This small molecule binds to this protein.
Small molecule (SMILES): Nc1ncnc2c(CN3C[C@H](CSc4ccc(Cl)cc4)[C@@H](O)C3)c[nH]c12

Sequence of chain 2.B:
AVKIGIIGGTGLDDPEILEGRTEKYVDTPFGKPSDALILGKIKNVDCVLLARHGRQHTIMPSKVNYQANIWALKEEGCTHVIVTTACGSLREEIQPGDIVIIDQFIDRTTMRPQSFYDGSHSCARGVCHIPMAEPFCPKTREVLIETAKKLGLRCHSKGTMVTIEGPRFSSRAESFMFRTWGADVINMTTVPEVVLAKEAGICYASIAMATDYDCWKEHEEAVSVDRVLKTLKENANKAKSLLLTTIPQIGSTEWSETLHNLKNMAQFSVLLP

Binding-site contacts:
Ligand atom S6' contacts residue VAL236 of chain 2.B at 3.6 Å.
Ligand atom N1 contacts residue ILE194 of chain 2.B at 3.8 Å.
Ligand atom C3' contacts residue HIS137 of chain 3.B at 3.7 Å.
Ligand atom C2 contacts residue ILE194 of chain 2.B at 3.7 Å (hydrophobic).
Ligand atom C8 contacts residue ASP220 of chain 2.B at 3.6 Å.
Ligand atom C8 contacts residue CYS95 of chain 2.B at 3.5 Å (hydrophobic).
Ligand atom N6 contacts residue ASP222 of chain 2.B at 3.4 Å (salt-bridge).
Ligand atom C14 contacts residue LEU279 of chain 3.B at 3.7 Å (hydrophobic).
Ligand atom N7 contacts residue ASP220 of chain 2.B at 2.7 Å (salt-bridge).
Ligand atom C3' contacts residue MET196 of chain 2.B at 3.9 Å (hydrophobic).
Ligand atom C5 contacts residue ILE194 of chain 2.B at 3.7 Å (hydrophobic).
Ligand atom N7 contacts residue CYS95 of chain 2.B at 3.5 Å.
Ligand atom CL1 contacts residue HIS65 of chain 2.B at 2.9 Å.
Ligand atom C10 contacts residue ALA94 of chain 2.B at 3.1 Å (hydrophobic).
Ligand atom O3' contacts residue HIS137 of chain 3.B at 3.3 Å.
Ligand atom C6 contacts residue ILE194 of chain 2.B at 3.8 Å (hydrophobic).
Ligand atom N7 contacts residue GLY96 of chain 2.B at 3.3 Å (h-bond).
Ligand atom C6 contacts residue PHE177 of chain 2.B at 3.7 Å (hydrophobic).
Ligand atom C8' contacts residue VAL236 of chain 2.B at 3.3 Å (hydrophobic).
Ligand atom C2' contacts residue MET196 of chain 2.B at 3.8 Å (hydrophobic).
Ligand atom N7 contacts residue THR219 of chain 2.B at 3.7 Å.
Ligand atom C9 contacts residue ALA94 of chain 2.B at 3.8 Å (hydrophobic).
Ligand atom C5 contacts residue GLY96 of chain 2.B at 3.6 Å.
Ligand atom N3 contacts residue MET196 of chain 2.B at 3.7 Å.
Ligand atom O3' contacts residue PRO69 of chain 2.B at 3.9 Å.
Ligand atom C2 contacts residue MET196 of chain 2.B at 3.6 Å (hydrophobic).
Ligand atom C5 contacts residue PHE177 of chain 2.B at 3.9 Å (hydrophobic).
Ligand atom N1 contacts residue PHE177 of chain 2.B at 3.5 Å.
Ligand atom N6 contacts residue ASP220 of chain 2.B at 2.9 Å (salt-bridge).
Ligand atom C5 contacts residue ASP220 of chain 2.B at 3.7 Å.
Ligand atom N6 contacts residue GLY96 of chain 2.B at 3.9 Å.
Ligand atom N3 contacts residue ILE194 of chain 2.B at 3.5 Å (h-bond).
Ligand atom N3 contacts residue ASN195 of chain 2.B at 3.6 Å.
Ligand atom C8 contacts residue GLY96 of chain 2.B at 3.7 Å.
Ligand atom N6 contacts residue VAL231 of chain 2.B at 3.8 Å.
Ligand atom C9' contacts residue LEU240 of chain 2.B at 3.5 Å (hydrophobic).
Ligand atom C9 contacts residue CYS95 of chain 2.B at 3.8 Å (hydrophobic).
Ligand atom C8 contacts residue THR219 of chain 2.B at 3.5 Å.
Ligand atom C4 contacts residue ILE194 of chain 2.B at 3.5 Å (hydrophobic).
Ligand atom N6 contacts residue ILE194 of chain 2.B at 3.9 Å.

Sequence of chain 3.B:
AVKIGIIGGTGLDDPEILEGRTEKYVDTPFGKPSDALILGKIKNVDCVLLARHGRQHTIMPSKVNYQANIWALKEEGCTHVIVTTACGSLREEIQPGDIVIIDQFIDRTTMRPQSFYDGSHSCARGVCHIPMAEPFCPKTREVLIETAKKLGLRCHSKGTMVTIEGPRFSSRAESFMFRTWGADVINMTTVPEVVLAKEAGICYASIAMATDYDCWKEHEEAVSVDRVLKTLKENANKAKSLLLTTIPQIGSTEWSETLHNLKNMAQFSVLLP